Sequence of chain 1.B:
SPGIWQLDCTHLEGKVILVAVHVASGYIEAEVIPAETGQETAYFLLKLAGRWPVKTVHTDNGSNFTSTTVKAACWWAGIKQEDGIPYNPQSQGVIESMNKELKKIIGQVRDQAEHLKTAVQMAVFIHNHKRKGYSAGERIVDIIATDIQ

The protein below binds the small molecule below.
Small molecule (SMILES): CC(C)C[C@H](CNC(=O)c1ccc(N)cc1)Cc1ccc2c(c1C(=O)O)OCO2

Sequence of chain 1.A:
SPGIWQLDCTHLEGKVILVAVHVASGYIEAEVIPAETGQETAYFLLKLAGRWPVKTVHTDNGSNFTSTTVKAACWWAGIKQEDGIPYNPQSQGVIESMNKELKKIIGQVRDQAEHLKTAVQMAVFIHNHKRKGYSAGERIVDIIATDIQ

Binding-site contacts:
Ligand atom C5 contacts residue GLU141 of chain 1.A at 3.9 Å.
Ligand atom O25 contacts residue GLU141 of chain 1.A at 3.3 Å (salt-bridge).
Ligand atom C9 contacts residue THR145 of chain 1.A at 3.7 Å.
Ligand atom O28 contacts residue GLN66 of chain 1.B at 3.5 Å (h-bond).
Ligand atom C17 contacts residue TRP103 of chain 1.B at 3.9 Å (hydrophobic).
Ligand atom C19 contacts residue GLN139 of chain 1.A at 3.9 Å.
Ligand atom C16 contacts residue ALA100 of chain 1.B at 3.6 Å (hydrophobic).
Ligand atom C3 contacts residue THR96 of chain 1.B at 4.0 Å.
Ligand atom C20 contacts residue THR96 of chain 1.B at 4.0 Å.
Ligand atom C5 contacts residue GLN139 of chain 1.A at 3.6 Å.
Ligand atom C10 contacts residue GLU141 of chain 1.A at 4.0 Å.
Ligand atom O27 contacts residue GLU141 of chain 1.A at 2.9 Å (salt-bridge).
Ligand atom C14 contacts residue HIS142 of chain 1.A at 4.0 Å.
Ligand atom O25 contacts residue ALA140 of chain 1.A at 3.8 Å.
Ligand atom C18 contacts residue THR145 of chain 1.A at 3.8 Å.
Ligand atom C21 contacts residue MET149 of chain 1.A at 3.7 Å (hydrophobic).
Ligand atom C14 contacts residue GLU141 of chain 1.A at 3.4 Å.
Ligand atom C2 contacts residue GLN139 of chain 1.A at 3.2 Å.
Ligand atom O28 contacts residue TYR70 of chain 1.B at 3.7 Å.
Ligand atom O29 contacts residue HIS142 of chain 1.A at 3.1 Å (h-bond).
Ligand atom C11 contacts residue GLN66 of chain 1.B at 3.9 Å.
Ligand atom C15 contacts residue THR145 of chain 1.A at 3.7 Å.
Ligand atom C6 contacts residue GLN66 of chain 1.B at 3.5 Å.
Ligand atom C17 contacts residue GLN139 of chain 1.A at 3.9 Å.
Ligand atom C5 contacts residue ASP138 of chain 1.A at 3.6 Å.
Ligand atom C8 contacts residue THR145 of chain 1.A at 3.3 Å.
Ligand atom C17 contacts residue MET149 of chain 1.A at 4.0 Å (hydrophobic).
Ligand atom C6 contacts residue TYR70 of chain 1.B at 3.9 Å (hydrophobic).
Ligand atom C15 contacts residue HIS142 of chain 1.A at 4.0 Å.
Ligand atom O27 contacts residue ALA140 of chain 1.A at 3.6 Å.
Ligand atom O25 contacts residue THR145 of chain 1.A at 2.7 Å (h-bond).
Ligand atom C16 contacts residue ALA99 of chain 1.B at 3.7 Å (hydrophobic).
Ligand atom C5 contacts residue ALA140 of chain 1.A at 3.8 Å (hydrophobic).
Ligand atom O25 contacts residue HIS142 of chain 1.A at 3.0 Å (h-bond).
Ligand atom C11 contacts residue THR145 of chain 1.A at 4.0 Å.
Ligand atom C21 contacts residue GLN139 of chain 1.A at 4.0 Å.
Ligand atom C12 contacts residue THR145 of chain 1.A at 3.2 Å.
Ligand atom C14 contacts residue THR145 of chain 1.A at 3.4 Å.
Ligand atom O29 contacts residue THR145 of chain 1.A at 3.2 Å (h-bond).
Ligand atom N23 contacts residue ASP138 of chain 1.A at 4.0 Å.